This small molecule binds to this protein.
Small molecule (SMILES): CC(=O)N[C@@H]1[C@@H](O)[C@H](O)[C@@H](CO)O[C@H]1O

Binding-site contacts:
Ligand atom C7 contacts residue ASN603 of chain 1.C at 3.2 Å.
Ligand atom O5 contacts residue ASN603 of chain 1.C at 2.4 Å (h-bond).
Ligand atom C8 contacts residue ASN603 of chain 1.C at 4.3 Å.
Ligand atom C2 contacts residue ASN603 of chain 1.C at 2.5 Å.
Ligand atom C1 contacts residue ASN603 of chain 1.C at 1.4 Å.
Ligand atom C3 contacts residue ASN603 of chain 1.C at 3.8 Å.
Ligand atom N2 contacts residue ASN603 of chain 1.C at 2.9 Å (h-bond).
Ligand atom O6 contacts residue ASN603 of chain 1.C at 4.1 Å.
Ligand atom C5 contacts residue ASN603 of chain 1.C at 3.7 Å.
Ligand atom O7 contacts residue ASN603 of chain 1.C at 3.1 Å (h-bond).
Ligand atom C4 contacts residue ASN603 of chain 1.C at 4.2 Å.

Sequence of chain 1.C:
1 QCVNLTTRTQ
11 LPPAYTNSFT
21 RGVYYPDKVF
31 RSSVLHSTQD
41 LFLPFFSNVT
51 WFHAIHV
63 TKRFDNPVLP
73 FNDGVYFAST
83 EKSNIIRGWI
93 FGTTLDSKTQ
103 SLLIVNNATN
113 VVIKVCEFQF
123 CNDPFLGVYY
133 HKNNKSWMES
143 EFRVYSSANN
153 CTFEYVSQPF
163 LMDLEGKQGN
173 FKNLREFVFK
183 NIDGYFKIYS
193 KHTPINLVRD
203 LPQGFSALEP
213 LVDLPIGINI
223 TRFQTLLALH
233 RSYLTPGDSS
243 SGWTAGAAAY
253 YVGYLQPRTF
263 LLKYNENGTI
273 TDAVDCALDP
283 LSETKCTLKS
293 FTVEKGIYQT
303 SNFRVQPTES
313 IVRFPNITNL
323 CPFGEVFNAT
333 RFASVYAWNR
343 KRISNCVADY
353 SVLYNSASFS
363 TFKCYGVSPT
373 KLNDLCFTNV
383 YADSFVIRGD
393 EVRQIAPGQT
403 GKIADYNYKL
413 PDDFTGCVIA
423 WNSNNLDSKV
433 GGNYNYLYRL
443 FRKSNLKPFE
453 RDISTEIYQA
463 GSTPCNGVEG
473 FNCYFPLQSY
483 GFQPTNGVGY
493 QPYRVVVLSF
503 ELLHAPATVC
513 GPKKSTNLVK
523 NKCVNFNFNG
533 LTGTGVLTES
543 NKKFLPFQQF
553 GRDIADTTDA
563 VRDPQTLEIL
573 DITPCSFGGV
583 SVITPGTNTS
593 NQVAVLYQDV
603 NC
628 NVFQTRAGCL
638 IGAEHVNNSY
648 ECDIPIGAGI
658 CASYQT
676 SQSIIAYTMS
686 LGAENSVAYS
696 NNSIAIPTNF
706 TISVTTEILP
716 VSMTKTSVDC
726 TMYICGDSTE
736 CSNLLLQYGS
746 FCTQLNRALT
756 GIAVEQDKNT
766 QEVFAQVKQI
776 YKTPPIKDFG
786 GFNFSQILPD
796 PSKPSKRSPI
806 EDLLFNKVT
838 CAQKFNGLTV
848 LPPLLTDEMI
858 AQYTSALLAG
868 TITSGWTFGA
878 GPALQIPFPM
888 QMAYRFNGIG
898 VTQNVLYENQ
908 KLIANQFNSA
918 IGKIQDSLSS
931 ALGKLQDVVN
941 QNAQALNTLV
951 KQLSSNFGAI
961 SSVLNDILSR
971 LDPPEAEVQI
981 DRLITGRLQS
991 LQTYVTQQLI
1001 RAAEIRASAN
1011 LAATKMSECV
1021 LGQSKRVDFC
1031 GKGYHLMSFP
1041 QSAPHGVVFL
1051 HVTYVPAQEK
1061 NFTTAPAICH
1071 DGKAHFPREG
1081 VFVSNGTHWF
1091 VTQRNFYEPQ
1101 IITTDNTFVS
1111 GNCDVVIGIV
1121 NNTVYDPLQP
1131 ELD